Sequence of chain 3.A:
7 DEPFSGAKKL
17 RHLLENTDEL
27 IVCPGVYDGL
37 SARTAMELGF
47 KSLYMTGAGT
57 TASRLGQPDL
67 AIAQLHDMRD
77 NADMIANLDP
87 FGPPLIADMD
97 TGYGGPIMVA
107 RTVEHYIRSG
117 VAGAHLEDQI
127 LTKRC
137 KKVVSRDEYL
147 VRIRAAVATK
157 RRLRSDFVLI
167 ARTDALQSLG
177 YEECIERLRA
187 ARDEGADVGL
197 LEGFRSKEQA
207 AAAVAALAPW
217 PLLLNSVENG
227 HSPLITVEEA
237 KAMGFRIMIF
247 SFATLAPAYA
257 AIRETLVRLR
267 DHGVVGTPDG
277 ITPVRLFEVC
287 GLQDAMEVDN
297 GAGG

This protein binds this small molecule.
Small molecule (SMILES): O=C([O-])C(=O)[O-]

Binding-site contacts:
Ligand atom O4 contacts residue MN1 of chain 3.C at 4.4 Å.
Ligand atom O2 contacts residue HIS121 of chain 3.A at 3.6 Å.
Ligand atom O1 contacts residue ALA54 of chain 3.A at 2.9 Å (h-bond).
Ligand atom O2 contacts residue ASP94 of chain 3.A at 3.6 Å.
Ligand atom C2 contacts residue SER247 of chain 3.A at 3.7 Å.
Ligand atom C2 contacts residue ARG168 of chain 3.A at 3.7 Å.
Ligand atom O1 contacts residue THR52 of chain 3.A at 3.3 Å (h-bond).
Ligand atom O3 contacts residue GLY53 of chain 3.A at 4.0 Å.
Ligand atom O3 contacts residue ALA54 of chain 3.A at 4.1 Å.
Ligand atom O4 contacts residue ARG168 of chain 3.A at 4.0 Å.
Ligand atom O1 contacts residue ASP94 of chain 3.A at 3.1 Å (salt-bridge).
Ligand atom O4 contacts residue TYR50 of chain 3.A at 3.2 Å (h-bond).
Ligand atom O1 contacts residue ASP65 of chain 3.A at 4.2 Å.
Ligand atom C1 contacts residue GLY53 of chain 3.A at 3.7 Å.
Ligand atom O2 contacts residue TYR50 of chain 3.A at 3.5 Å (h-bond).
Ligand atom C1 contacts residue THR52 of chain 3.A at 3.3 Å.
Ligand atom C2 contacts residue ASP94 of chain 3.A at 4.1 Å.
Ligand atom O4 contacts residue HIS121 of chain 3.A at 4.5 Å.
Ligand atom O1 contacts residue MN1 of chain 3.C at 2.3 Å.
Ligand atom O1 contacts residue GLY53 of chain 3.A at 3.0 Å (h-bond).
Ligand atom C1 contacts residue SER247 of chain 3.A at 4.0 Å.
Ligand atom C1 contacts residue ALA54 of chain 3.A at 3.9 Å (hydrophobic).
Ligand atom C1 contacts residue TYR50 of chain 3.A at 3.4 Å (hydrophobic).
Ligand atom O4 contacts residue SER247 of chain 3.A at 2.6 Å (h-bond).
Ligand atom C2 contacts residue TYR50 of chain 3.A at 3.0 Å (hydrophobic).
Ligand atom O3 contacts residue SER247 of chain 3.A at 3.3 Å (h-bond).
Ligand atom O3 contacts residue TYR50 of chain 3.A at 3.8 Å.
Ligand atom O4 contacts residue ASN221 of chain 3.A at 3.4 Å (h-bond).
Ligand atom O3 contacts residue THR52 of chain 3.A at 2.5 Å (h-bond).
Ligand atom C1 contacts residue ASP94 of chain 3.A at 3.9 Å.
Ligand atom C1 contacts residue MN1 of chain 3.C at 3.0 Å.
Ligand atom O1 contacts residue TYR50 of chain 3.A at 4.0 Å.
Ligand atom O2 contacts residue MN1 of chain 3.C at 2.4 Å.
Ligand atom O3 contacts residue MN1 of chain 3.C at 4.4 Å.
Ligand atom C2 contacts residue MN1 of chain 3.C at 3.0 Å.
Ligand atom O3 contacts residue PHE248 of chain 3.A at 4.4 Å.
Ligand atom C2 contacts residue HIS121 of chain 3.A at 4.3 Å.
Ligand atom O2 contacts residue ARG168 of chain 3.A at 2.8 Å (salt-bridge).